Sequence of chain 2.B:
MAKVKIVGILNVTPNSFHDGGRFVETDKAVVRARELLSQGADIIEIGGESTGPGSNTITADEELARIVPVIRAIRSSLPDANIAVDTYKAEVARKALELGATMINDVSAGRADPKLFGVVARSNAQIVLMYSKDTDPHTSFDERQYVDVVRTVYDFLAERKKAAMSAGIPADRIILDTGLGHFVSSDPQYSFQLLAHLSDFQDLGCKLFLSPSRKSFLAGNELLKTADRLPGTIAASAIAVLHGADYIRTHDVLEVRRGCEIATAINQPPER

Binding-site contacts:
Ligand atom O1P contacts residue LYS216 of chain 2.B at 2.5 Å (salt-bridge).
Ligand atom C8 contacts residue SER212 of chain 2.B at 3.7 Å.
Ligand atom O4P contacts residue ARG250 of chain 2.B at 3.5 Å (salt-bridge).
Ligand atom C8 contacts residue LYS216 of chain 2.B at 3.6 Å.
Ligand atom O8 contacts residue LYS216 of chain 2.B at 2.8 Å (salt-bridge).
Ligand atom P1 contacts residue LYS216 of chain 2.B at 3.8 Å.
Ligand atom O8 contacts residue SER212 of chain 2.B at 3.5 Å.
Ligand atom O1P contacts residue SER212 of chain 2.B at 3.8 Å.
Ligand atom O5P contacts residue HIS252 of chain 2.B at 2.4 Å (h-bond).
Ligand atom N6 contacts residue ASN106 of chain 2.B at 3.0 Å (h-bond).
Ligand atom C9 contacts residue ARG250 of chain 2.B at 3.8 Å.
Ligand atom C11 contacts residue PHE184 of chain 2.B at 3.4 Å (hydrophobic).
Ligand atom N1 contacts residue ARG250 of chain 2.B at 3.8 Å.
Ligand atom P2 contacts residue ASN12 of chain 2.B at 3.8 Å.
Ligand atom N7 contacts residue MET131 of chain 2.B at 3.7 Å.
Ligand atom P1 contacts residue ARG250 of chain 2.B at 3.8 Å.
Ligand atom N4 contacts residue ARG250 of chain 2.B at 3.6 Å (salt-bridge).
Ligand atom P2 contacts residue HIS252 of chain 2.B at 3.3 Å.
Ligand atom O1P contacts residue ARG250 of chain 2.B at 3.1 Å (salt-bridge).
Ligand atom C9 contacts residue LYS216 of chain 2.B at 3.7 Å.
Ligand atom N1 contacts residue LYS216 of chain 2.B at 3.0 Å (salt-bridge).
Ligand atom C2 contacts residue PHE184 of chain 2.B at 3.4 Å (hydrophobic).
Ligand atom N6 contacts residue ASP178 of chain 2.B at 3.0 Å (salt-bridge).
Ligand atom O4P contacts residue ASN12 of chain 2.B at 2.7 Å (h-bond).
Ligand atom O5P contacts residue ASN12 of chain 2.B at 3.8 Å.
Ligand atom N7 contacts residue SER212 of chain 2.B at 3.8 Å.
Ligand atom N6 contacts residue PHE210 of chain 2.B at 3.3 Å.
Ligand atom O3P contacts residue ARG250 of chain 2.B at 3.6 Å.
Ligand atom O1P contacts residue SER214 of chain 2.B at 2.7 Å (h-bond).
Ligand atom C10 contacts residue ARG250 of chain 2.B at 3.8 Å.
Ligand atom O3P contacts residue HIS252 of chain 2.B at 3.3 Å (h-bond).
Ligand atom N7 contacts residue ASP178 of chain 2.B at 2.8 Å (salt-bridge).
Ligand atom C6 contacts residue ASP178 of chain 2.B at 3.3 Å.
Ligand atom P1 contacts residue SER214 of chain 2.B at 3.7 Å.
Ligand atom C3 contacts residue ARG250 of chain 2.B at 3.6 Å.
Ligand atom N5 contacts residue ASN106 of chain 2.B at 3.1 Å (h-bond).
Ligand atom C2 contacts residue ARG250 of chain 2.B at 3.8 Å.
Ligand atom C6 contacts residue ASN106 of chain 2.B at 3.6 Å.
Ligand atom N4 contacts residue ASP87 of chain 2.B at 3.6 Å (salt-bridge).
Ligand atom N1 contacts residue PHE184 of chain 2.B at 3.2 Å.

A small-molecule ligand and the protein it binds are described below.
Small molecule (SMILES): Nc1nc2ncc(CO[P](=O)(O)OP(=O)(O)O)nc2c(=O)[nH]1